This small molecule binds to this protein.
Small molecule (SMILES): Cc1ncc(COP(=O)(O)O)c(/C=N/NC(=O)C(N)=O)c1O

Sequence of chain 1.B:
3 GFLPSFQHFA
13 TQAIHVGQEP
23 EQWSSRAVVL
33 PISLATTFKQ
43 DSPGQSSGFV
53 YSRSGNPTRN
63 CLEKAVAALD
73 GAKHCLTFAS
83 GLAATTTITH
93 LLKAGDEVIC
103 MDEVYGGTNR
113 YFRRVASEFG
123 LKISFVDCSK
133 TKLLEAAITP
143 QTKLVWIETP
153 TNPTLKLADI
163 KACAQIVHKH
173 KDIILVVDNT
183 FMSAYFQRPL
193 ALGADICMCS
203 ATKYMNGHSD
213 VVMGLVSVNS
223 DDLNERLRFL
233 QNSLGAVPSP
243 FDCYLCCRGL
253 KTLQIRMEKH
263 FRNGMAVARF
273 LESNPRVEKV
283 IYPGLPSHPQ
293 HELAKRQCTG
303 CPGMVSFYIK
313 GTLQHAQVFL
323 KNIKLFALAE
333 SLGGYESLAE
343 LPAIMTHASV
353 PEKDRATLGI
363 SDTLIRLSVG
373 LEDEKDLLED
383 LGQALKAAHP

Sequence of chain 1.C:
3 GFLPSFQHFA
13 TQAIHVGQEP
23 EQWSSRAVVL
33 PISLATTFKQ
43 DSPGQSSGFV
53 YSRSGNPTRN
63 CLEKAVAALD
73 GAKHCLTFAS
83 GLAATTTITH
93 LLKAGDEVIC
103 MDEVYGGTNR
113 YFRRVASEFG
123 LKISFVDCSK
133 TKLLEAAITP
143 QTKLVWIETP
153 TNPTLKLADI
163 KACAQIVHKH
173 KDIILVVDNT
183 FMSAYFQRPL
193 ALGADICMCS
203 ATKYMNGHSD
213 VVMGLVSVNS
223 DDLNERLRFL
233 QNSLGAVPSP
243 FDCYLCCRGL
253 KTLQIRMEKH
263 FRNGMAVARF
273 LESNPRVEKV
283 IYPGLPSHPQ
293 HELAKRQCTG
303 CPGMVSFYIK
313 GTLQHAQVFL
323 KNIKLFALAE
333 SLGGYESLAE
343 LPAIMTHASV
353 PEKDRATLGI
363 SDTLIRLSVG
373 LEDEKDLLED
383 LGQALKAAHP

Binding-site contacts:
Ligand atom O4 contacts residue LEU84 of chain 1.B at 2.9 Å (h-bond).
Ligand atom P1 contacts residue SER202 of chain 1.B at 3.5 Å.
Ligand atom O5 contacts residue THR204 of chain 1.B at 2.8 Å (h-bond).
Ligand atom P1 contacts residue ARG55 of chain 1.C at 3.6 Å.
Ligand atom O5 contacts residue GLY83 of chain 1.B at 2.9 Å (h-bond).
Ligand atom C9 contacts residue TYR107 of chain 1.B at 3.6 Å (hydrophobic).
Ligand atom O6 contacts residue ARG368 of chain 1.B at 2.8 Å (salt-bridge).
Ligand atom O2 contacts residue GLY83 of chain 1.B at 3.3 Å.
Ligand atom O3 contacts residue TYR53 of chain 1.C at 2.5 Å (h-bond).
Ligand atom N3 contacts residue LYS205 of chain 1.B at 3.2 Å (salt-bridge).
Ligand atom O2 contacts residue SER202 of chain 1.B at 3.1 Å (h-bond).
Ligand atom O3 contacts residue ARG55 of chain 1.C at 2.8 Å (salt-bridge).
Ligand atom C4 contacts residue TYR107 of chain 1.B at 3.5 Å (hydrophobic).
Ligand atom O4 contacts residue GLY83 of chain 1.B at 3.2 Å (h-bond).
Ligand atom O5 contacts residue SER202 of chain 1.B at 2.7 Å (h-bond).
Ligand atom C2 contacts residue GLU150 of chain 1.B at 3.6 Å.
Ligand atom C10 contacts residue SER333 of chain 1.B at 3.4 Å.
Ligand atom O7 contacts residue THR348 of chain 1.B at 3.1 Å.
Ligand atom O6 contacts residue ASN154 of chain 1.B at 3.0 Å (h-bond).
Ligand atom O7 contacts residue SER333 of chain 1.B at 2.6 Å (h-bond).
Ligand atom C6 contacts residue TYR107 of chain 1.B at 3.6 Å (hydrophobic).
Ligand atom N2 contacts residue TYR107 of chain 1.B at 3.4 Å.
Ligand atom O7 contacts residue ARG368 of chain 1.B at 2.9 Å (salt-bridge).
Ligand atom O4 contacts residue ARG55 of chain 1.C at 2.8 Å (salt-bridge).
Ligand atom N3 contacts residue TYR107 of chain 1.B at 3.4 Å.
Ligand atom N1 contacts residue THR182 of chain 1.B at 3.6 Å.
Ligand atom O4 contacts residue SER82 of chain 1.B at 3.4 Å.
Ligand atom C5 contacts residue TYR107 of chain 1.B at 3.6 Å (hydrophobic).
Ligand atom P1 contacts residue GLY83 of chain 1.B at 3.5 Å.
Ligand atom C10 contacts residue THR348 of chain 1.B at 3.3 Å.
Ligand atom C2 contacts residue ASP180 of chain 1.B at 3.5 Å.
Ligand atom N1 contacts residue ASP180 of chain 1.B at 2.7 Å (salt-bridge).
Ligand atom N2 contacts residue LYS205 of chain 1.B at 3.6 Å.
Ligand atom O6 contacts residue LEU334 of chain 1.B at 3.5 Å.
Ligand atom C3 contacts residue TYR107 of chain 1.B at 3.6 Å (hydrophobic).
Ligand atom O1 contacts residue ASN154 of chain 1.B at 2.9 Å (h-bond).
Ligand atom C1 contacts residue ASP180 of chain 1.B at 3.5 Å.
Ligand atom N4 contacts residue GLU332 of chain 1.B at 3.2 Å (salt-bridge).
Ligand atom C7 contacts residue ASP180 of chain 1.B at 3.5 Å.
Ligand atom O7 contacts residue GLU332 of chain 1.B at 3.6 Å.